The protein below binds the small molecule below.
Small molecule (SMILES): Cc1cc(N)nc(CCc2cc(F)cc(CC[C@H]3CCCN3)c2)c1

Sequence of chain 1.C:
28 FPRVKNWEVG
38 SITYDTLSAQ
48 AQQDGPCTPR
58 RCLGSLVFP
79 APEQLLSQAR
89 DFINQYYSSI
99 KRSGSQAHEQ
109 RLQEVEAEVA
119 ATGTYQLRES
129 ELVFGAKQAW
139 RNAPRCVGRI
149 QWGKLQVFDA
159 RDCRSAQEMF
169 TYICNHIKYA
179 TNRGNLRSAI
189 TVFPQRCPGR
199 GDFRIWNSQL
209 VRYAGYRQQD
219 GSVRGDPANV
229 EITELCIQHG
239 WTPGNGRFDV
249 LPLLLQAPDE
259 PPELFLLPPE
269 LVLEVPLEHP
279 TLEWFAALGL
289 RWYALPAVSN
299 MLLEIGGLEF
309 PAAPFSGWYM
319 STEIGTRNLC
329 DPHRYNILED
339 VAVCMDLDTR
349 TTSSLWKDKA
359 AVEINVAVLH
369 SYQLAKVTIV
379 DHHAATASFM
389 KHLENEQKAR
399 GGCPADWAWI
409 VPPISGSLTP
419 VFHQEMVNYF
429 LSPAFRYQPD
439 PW

Binding-site contacts:
Ligand atom C02 contacts residue TRP405 of chain 1.C at 4.1 Å (hydrophobic).
Ligand atom N02 contacts residue TRP407 of chain 1.D at 3.8 Å.
Ligand atom C13 contacts residue KL41 of chain 1.KA at 3.8 Å.
Ligand atom C18 contacts residue KL41 of chain 1.KA at 3.3 Å.
Ligand atom C03 contacts residue TRP405 of chain 1.C at 3.6 Å (hydrophobic).
Ligand atom C07 contacts residue GLU423 of chain 1.C at 4.0 Å.
Ligand atom F13 contacts residue KL41 of chain 1.KA at 3.5 Å.
Ligand atom C15 contacts residue KL41 of chain 1.KA at 3.8 Å.
Ligand atom C02 contacts residue TRP407 of chain 1.D at 4.0 Å (hydrophobic).
Ligand atom C05 contacts residue HIS421 of chain 1.C at 4.1 Å.
Ligand atom N02 contacts residue TRP405 of chain 1.C at 4.0 Å.
Ligand atom C07 contacts residue SER62 of chain 1.D at 3.5 Å.
Ligand atom C23 contacts residue TRP34 of chain 1.C at 3.5 Å (hydrophobic).
Ligand atom C22 contacts residue TRP34 of chain 1.C at 4.0 Å (hydrophobic).
Ligand atom C08 contacts residue VAL64 of chain 1.D at 4.1 Å (hydrophobic).
Ligand atom C06 contacts residue VAL64 of chain 1.D at 3.9 Å (hydrophobic).
Ligand atom C07 contacts residue HIS421 of chain 1.C at 4.2 Å.
Ligand atom C12 contacts residue KL41 of chain 1.KA at 3.9 Å.
Ligand atom C14 contacts residue KL41 of chain 1.KA at 4.1 Å.
Ligand atom C02 contacts residue PHE420 of chain 1.C at 3.9 Å (hydrophobic).
Ligand atom C09 contacts residue VAL64 of chain 1.D at 3.8 Å (hydrophobic).
Ligand atom C24 contacts residue PHE65 of chain 1.D at 4.1 Å (hydrophobic).
Ligand atom C07 contacts residue TRP405 of chain 1.C at 3.7 Å (hydrophobic).
Ligand atom C05 contacts residue TRP34 of chain 1.C at 4.2 Å (hydrophobic).
Ligand atom F13 contacts residue ARG325 of chain 1.D at 3.4 Å.
Ligand atom C04 contacts residue PHE420 of chain 1.C at 3.4 Å (hydrophobic).
Ligand atom C03 contacts residue PHE420 of chain 1.C at 3.6 Å (hydrophobic).
Ligand atom C17 contacts residue KL41 of chain 1.KA at 3.8 Å.
Ligand atom N01 contacts residue PHE420 of chain 1.C at 3.8 Å.
Ligand atom N02 contacts residue ALA406 of chain 1.D at 3.1 Å (h-bond).
Ligand atom C07 contacts residue PHE420 of chain 1.C at 3.6 Å (hydrophobic).
Ligand atom C09 contacts residue TRP407 of chain 1.D at 3.6 Å (hydrophobic).
Ligand atom N02 contacts residue PHE420 of chain 1.C at 3.6 Å.
Ligand atom C23 contacts residue PHE65 of chain 1.D at 3.8 Å (hydrophobic).
Ligand atom C05 contacts residue VAL64 of chain 1.D at 3.6 Å (hydrophobic).
Ligand atom C07 contacts residue GLN422 of chain 1.C at 3.8 Å.
Ligand atom C05 contacts residue PHE420 of chain 1.C at 3.9 Å (hydrophobic).
Ligand atom C04 contacts residue VAL64 of chain 1.D at 4.1 Å (hydrophobic).
Ligand atom C17 contacts residue TRP34 of chain 1.C at 3.5 Å (hydrophobic).
Ligand atom C08 contacts residue HIS421 of chain 1.C at 4.1 Å.

Sequence of chain 1.D:
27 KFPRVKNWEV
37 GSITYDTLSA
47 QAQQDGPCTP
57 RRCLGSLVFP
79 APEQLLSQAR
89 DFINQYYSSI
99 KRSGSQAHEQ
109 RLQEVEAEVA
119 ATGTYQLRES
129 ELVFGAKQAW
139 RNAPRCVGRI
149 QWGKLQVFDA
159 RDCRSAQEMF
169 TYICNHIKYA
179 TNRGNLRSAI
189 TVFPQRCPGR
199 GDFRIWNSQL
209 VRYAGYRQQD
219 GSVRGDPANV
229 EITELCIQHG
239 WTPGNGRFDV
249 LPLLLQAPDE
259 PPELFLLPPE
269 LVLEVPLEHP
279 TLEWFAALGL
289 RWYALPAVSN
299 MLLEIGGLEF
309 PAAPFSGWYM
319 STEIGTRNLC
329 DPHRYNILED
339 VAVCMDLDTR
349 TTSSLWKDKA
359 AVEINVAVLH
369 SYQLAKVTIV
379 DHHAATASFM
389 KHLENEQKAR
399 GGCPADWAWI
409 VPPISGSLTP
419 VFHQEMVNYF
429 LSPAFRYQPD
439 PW